Sequence of chain 2.A:
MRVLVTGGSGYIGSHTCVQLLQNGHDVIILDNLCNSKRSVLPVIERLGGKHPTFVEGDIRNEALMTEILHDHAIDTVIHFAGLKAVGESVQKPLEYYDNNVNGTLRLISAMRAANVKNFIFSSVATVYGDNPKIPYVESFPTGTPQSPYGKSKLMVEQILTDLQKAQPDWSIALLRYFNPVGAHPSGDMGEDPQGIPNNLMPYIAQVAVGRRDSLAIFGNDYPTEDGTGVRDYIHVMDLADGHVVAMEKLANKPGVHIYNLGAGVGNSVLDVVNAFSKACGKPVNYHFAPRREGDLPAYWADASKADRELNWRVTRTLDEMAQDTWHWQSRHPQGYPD

Binding-site contacts:
Ligand atom O2 contacts residue PHE218 of chain 2.A at 2.9 Å (h-bond).
Ligand atom O5' contacts residue PHE178 of chain 2.A at 3.2 Å (h-bond).
Ligand atom N3 contacts residue ALA216 of chain 2.A at 2.7 Å (h-bond).
Ligand atom O3A contacts residue ASN179 of chain 2.A at 2.9 Å (h-bond).
Ligand atom O4' contacts residue THR126 of chain 2.A at 3.3 Å.
Ligand atom O2A contacts residue LEU200 of chain 2.A at 3.2 Å (h-bond).
Ligand atom O4C contacts residue LEU200 of chain 2.A at 3.5 Å.
Ligand atom O6' contacts residue TYR299 of chain 2.A at 2.7 Å (h-bond).
Ligand atom O3C contacts residue ARG231 of chain 2.A at 3.5 Å (salt-bridge).
Ligand atom O2A contacts residue ASN199 of chain 2.A at 3.1 Å (h-bond).
Ligand atom O6' contacts residue PHE178 of chain 2.A at 2.9 Å (h-bond).
Ligand atom O1A contacts residue ARG292 of chain 2.A at 2.7 Å (salt-bridge).
Ligand atom O5C contacts residue ARG292 of chain 2.A at 3.4 Å (salt-bridge).
Ligand atom O2C contacts residue ASP295 of chain 2.A at 3.3 Å (salt-bridge).
Ligand atom O2B contacts residue ARG292 of chain 2.A at 2.8 Å (salt-bridge).
Ligand atom O4' contacts residue VAL124 of chain 2.A at 2.5 Å.
Ligand atom O5' contacts residue ASN179 of chain 2.A at 3.5 Å (h-bond).
Ligand atom N3 contacts residue PHE218 of chain 2.A at 3.2 Å.
Ligand atom C2 contacts residue ALA216 of chain 2.A at 3.5 Å (hydrophobic).
Ligand atom C5C contacts residue TYR233 of chain 2.A at 3.4 Å (hydrophobic).
Ligand atom C6' contacts residue PHE178 of chain 2.A at 2.9 Å (hydrophobic).
Ligand atom C4 contacts residue PHE218 of chain 2.A at 3.1 Å (hydrophobic).
Ligand atom O1A contacts residue ASN198 of chain 2.A at 3.6 Å (h-bond).
Ligand atom O4 contacts residue ALA216 of chain 2.A at 3.6 Å (h-bond).
Ligand atom O4 contacts residue PHE218 of chain 2.A at 3.3 Å.
Ligand atom O1B contacts residue ASN179 of chain 2.A at 3.2 Å (h-bond).
Ligand atom O6' contacts residue ASN179 of chain 2.A at 2.9 Å (h-bond).
Ligand atom C4' contacts residue VAL124 of chain 2.A at 3.1 Å (hydrophobic).
Ligand atom PB contacts residue ASN179 of chain 2.A at 3.4 Å.
Ligand atom O2' contacts residue ASN199 of chain 2.A at 2.9 Å (h-bond).
Ligand atom O2 contacts residue ILE217 of chain 2.A at 3.4 Å.
Ligand atom O1B contacts residue ARG231 of chain 2.A at 2.7 Å (salt-bridge).
Ligand atom O2 contacts residue ALA216 of chain 2.A at 3.3 Å (h-bond).
Ligand atom C2 contacts residue PHE218 of chain 2.A at 3.3 Å (hydrophobic).
Ligand atom O3' contacts residue TYR149 of chain 2.A at 3.4 Å.
Ligand atom O1B contacts residue TYR299 of chain 2.A at 3.1 Å (h-bond).
Ligand atom C6' contacts residue TYR299 of chain 2.A at 3.5 Å (hydrophobic).
Ligand atom C4C contacts residue TYR233 of chain 2.A at 3.5 Å (hydrophobic).
Ligand atom O3' contacts residue NAD1 of chain 2.C at 3.2 Å.
Ligand atom C6' contacts residue VAL124 of chain 2.A at 3.6 Å (hydrophobic).

This small molecule binds to this protein.
Small molecule (SMILES): O=c1ccn([C@@H]2O[C@H](CO[P](=O)(O)O[P](=O)(O)O[C@H]3O[C@H](CO)[C@@H](O)[C@H](O)[C@H]3O)[C@@H](O)[C@H]2O)c(=O)[nH]1